Binding-site contacts:
Ligand atom C1 contacts residue PRO187 of chain 3.A at 3.8 Å (hydrophobic).
Ligand atom C8' contacts residue VAL578 of chain 2.A at 3.8 Å (hydrophobic).
Ligand atom C7' contacts residue PHE196 of chain 3.A at 3.8 Å (hydrophobic).
Ligand atom N1' contacts residue TRP581 of chain 2.A at 3.3 Å.
Ligand atom O12 contacts residue PHE196 of chain 3.A at 3.5 Å.
Ligand atom N8 contacts residue LYS246 of chain 3.A at 3.0 Å (salt-bridge).
Ligand atom C6 contacts residue VAL186 of chain 3.A at 3.7 Å (hydrophobic).
Ligand atom S7 contacts residue LYS246 of chain 3.A at 3.6 Å.
Ligand atom C13 contacts residue GLN197 of chain 3.A at 3.8 Å.
Ligand atom O7A contacts residue PRO187 of chain 3.A at 3.1 Å.
Ligand atom C4' contacts residue TRP581 of chain 2.A at 3.5 Å (hydrophobic).
Ligand atom C5 contacts residue ASP374 of chain 2.A at 3.4 Å.
Ligand atom C6' contacts residue TRP581 of chain 2.A at 3.6 Å (hydrophobic).
Ligand atom C5' contacts residue TRP581 of chain 2.A at 3.4 Å (hydrophobic).
Ligand atom N10 contacts residue TRP581 of chain 2.A at 3.3 Å.
Ligand atom O9 contacts residue ARG375 of chain 2.A at 3.0 Å (salt-bridge).
Ligand atom C7' contacts residue ARG375 of chain 2.A at 3.4 Å.
Ligand atom C2' contacts residue TRP581 of chain 2.A at 3.3 Å (hydrophobic).
Ligand atom C5 contacts residue ALA195 of chain 3.A at 3.8 Å (hydrophobic).
Ligand atom C3 contacts residue ARG375 of chain 2.A at 3.5 Å.
Ligand atom N1' contacts residue ARG375 of chain 2.A at 3.2 Å (salt-bridge).
Ligand atom O11 contacts residue PRO187 of chain 3.A at 3.7 Å.
Ligand atom C5 contacts residue ARG375 of chain 2.A at 3.6 Å.
Ligand atom C6' contacts residue ARG375 of chain 2.A at 3.8 Å.
Ligand atom N3' contacts residue GLY111 of chain 3.A at 3.4 Å.
Ligand atom C6 contacts residue ARG375 of chain 2.A at 3.7 Å.
Ligand atom O7B contacts residue ALA652 of chain 2.A at 3.3 Å.
Ligand atom C2 contacts residue ARG375 of chain 2.A at 3.5 Å.
Ligand atom C13 contacts residue ALA112 of chain 3.A at 3.6 Å (hydrophobic).
Ligand atom O7A contacts residue LYS246 of chain 3.A at 3.2 Å.
Ligand atom C9 contacts residue TRP581 of chain 2.A at 3.3 Å (hydrophobic).
Ligand atom C8' contacts residue MET577 of chain 2.A at 3.5 Å (hydrophobic).
Ligand atom C8' contacts residue TRP581 of chain 2.A at 3.6 Å (hydrophobic).
Ligand atom C2 contacts residue PRO187 of chain 3.A at 3.7 Å (hydrophobic).
Ligand atom N3' contacts residue TRP581 of chain 2.A at 3.5 Å.
Ligand atom C5' contacts residue MET577 of chain 2.A at 3.6 Å (hydrophobic).
Ligand atom C6 contacts residue PHE196 of chain 3.A at 3.5 Å (hydrophobic).
Ligand atom C4 contacts residue ARG375 of chain 2.A at 3.5 Å.
Ligand atom O9 contacts residue TRP581 of chain 2.A at 3.3 Å.
Ligand atom C1 contacts residue ARG375 of chain 2.A at 3.6 Å.

Sequence of chain 3.A:
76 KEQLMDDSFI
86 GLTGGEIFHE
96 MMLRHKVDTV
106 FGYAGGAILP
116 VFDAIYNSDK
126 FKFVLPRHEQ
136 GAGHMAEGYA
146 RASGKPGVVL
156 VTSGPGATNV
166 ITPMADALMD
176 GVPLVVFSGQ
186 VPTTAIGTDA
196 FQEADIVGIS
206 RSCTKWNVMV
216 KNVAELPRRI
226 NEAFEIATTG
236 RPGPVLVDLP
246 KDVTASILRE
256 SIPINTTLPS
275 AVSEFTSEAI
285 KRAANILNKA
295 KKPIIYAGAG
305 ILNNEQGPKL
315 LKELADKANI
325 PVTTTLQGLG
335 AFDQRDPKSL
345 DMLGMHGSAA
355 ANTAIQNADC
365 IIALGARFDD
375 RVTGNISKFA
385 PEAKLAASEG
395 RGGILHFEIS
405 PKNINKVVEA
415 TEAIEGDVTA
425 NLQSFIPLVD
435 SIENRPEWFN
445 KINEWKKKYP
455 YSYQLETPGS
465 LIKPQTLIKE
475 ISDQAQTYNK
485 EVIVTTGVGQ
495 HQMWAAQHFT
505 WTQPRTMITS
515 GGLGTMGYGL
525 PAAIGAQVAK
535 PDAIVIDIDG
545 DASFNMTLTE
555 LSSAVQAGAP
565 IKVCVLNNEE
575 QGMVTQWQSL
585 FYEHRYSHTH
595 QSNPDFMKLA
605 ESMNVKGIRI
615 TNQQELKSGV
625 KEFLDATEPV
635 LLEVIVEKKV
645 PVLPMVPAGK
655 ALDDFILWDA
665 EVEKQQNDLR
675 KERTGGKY

Sequence of chain 2.A:
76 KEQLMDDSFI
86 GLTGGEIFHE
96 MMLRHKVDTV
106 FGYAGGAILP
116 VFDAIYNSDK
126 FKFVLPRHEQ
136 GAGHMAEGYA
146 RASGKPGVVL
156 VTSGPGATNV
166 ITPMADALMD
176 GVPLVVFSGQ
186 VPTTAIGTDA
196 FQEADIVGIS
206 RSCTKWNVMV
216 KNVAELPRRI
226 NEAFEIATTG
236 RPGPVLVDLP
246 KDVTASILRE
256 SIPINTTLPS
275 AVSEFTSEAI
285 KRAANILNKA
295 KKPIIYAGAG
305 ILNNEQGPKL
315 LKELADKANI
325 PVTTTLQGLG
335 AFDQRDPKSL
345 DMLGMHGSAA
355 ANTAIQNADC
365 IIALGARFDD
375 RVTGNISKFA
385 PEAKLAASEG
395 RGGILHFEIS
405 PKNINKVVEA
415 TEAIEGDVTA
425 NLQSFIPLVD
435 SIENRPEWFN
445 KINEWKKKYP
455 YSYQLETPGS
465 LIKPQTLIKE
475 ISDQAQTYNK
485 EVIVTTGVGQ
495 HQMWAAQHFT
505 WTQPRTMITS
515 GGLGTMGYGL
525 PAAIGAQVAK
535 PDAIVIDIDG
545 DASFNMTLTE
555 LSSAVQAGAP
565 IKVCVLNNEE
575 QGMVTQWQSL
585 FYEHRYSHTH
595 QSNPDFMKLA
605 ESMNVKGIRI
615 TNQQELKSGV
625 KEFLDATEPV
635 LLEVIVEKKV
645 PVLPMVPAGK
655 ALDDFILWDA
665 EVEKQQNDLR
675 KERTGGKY

The small molecule below binds the protein below.
Small molecule (SMILES): COC(=O)c1ccccc1S(=O)(=O)NC(=O)Nc1nc(C)cc(C)n1